Binding-site contacts:
Ligand atom C3 contacts residue ASN126 of chain 1.E at 3.8 Å.
Ligand atom C5 contacts residue ASN126 of chain 1.E at 3.7 Å.
Ligand atom C8 contacts residue LYS122 of chain 1.E at 4.1 Å.
Ligand atom C8 contacts residue GLU123 of chain 1.E at 3.9 Å.
Ligand atom N2 contacts residue ASN126 of chain 1.E at 2.6 Å (h-bond).
Ligand atom O7 contacts residue ASN126 of chain 1.E at 3.6 Å.
Ligand atom C1 contacts residue ASN126 of chain 1.E at 1.5 Å.
Ligand atom O5 contacts residue ASN126 of chain 1.E at 2.5 Å (h-bond).
Ligand atom C4 contacts residue ASN126 of chain 1.E at 4.3 Å.
Ligand atom C8 contacts residue ASN126 of chain 1.E at 4.1 Å.
Ligand atom C2 contacts residue ASN126 of chain 1.E at 2.5 Å.
Ligand atom C7 contacts residue ASN126 of chain 1.E at 3.1 Å.

Sequence of chain 1.E:
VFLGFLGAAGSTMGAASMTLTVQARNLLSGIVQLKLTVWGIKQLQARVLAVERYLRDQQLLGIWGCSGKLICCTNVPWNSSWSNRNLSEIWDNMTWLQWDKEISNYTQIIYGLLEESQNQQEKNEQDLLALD

The small molecule below binds the protein below.
Small molecule (SMILES): CC(=O)N[C@@H]1[C@@H](O)[C@H](O)[C@@H](CO)O[C@H]1O